The small molecule below binds the protein below.
Small molecule (SMILES): O=c1ccn([C@@H]2O[C@H](CO)[C@@H](O)[C@H]2O)c(=O)[nH]1

Sequence of chain 1.B:
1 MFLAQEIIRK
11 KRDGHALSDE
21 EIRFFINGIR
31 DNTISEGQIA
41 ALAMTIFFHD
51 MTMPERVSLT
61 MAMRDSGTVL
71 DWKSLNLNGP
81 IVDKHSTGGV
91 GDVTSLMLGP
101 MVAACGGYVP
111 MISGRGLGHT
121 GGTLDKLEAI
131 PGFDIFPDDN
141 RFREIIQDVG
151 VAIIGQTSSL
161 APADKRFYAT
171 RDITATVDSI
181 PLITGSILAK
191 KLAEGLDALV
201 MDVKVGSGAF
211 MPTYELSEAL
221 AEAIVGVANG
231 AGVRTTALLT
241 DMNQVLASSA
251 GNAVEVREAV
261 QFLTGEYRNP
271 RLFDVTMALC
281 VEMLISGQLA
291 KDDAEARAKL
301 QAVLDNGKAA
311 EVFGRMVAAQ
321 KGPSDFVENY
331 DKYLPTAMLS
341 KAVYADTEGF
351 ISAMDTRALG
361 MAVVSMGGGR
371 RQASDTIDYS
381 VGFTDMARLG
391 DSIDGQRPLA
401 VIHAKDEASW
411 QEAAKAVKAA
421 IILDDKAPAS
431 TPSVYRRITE

Binding-site contacts:
Ligand atom O2' contacts residue TYR267 of chain 1.B at 3.0 Å.
Ligand atom C2 contacts residue ASP385 of chain 1.B at 4.5 Å.
Ligand atom O2 contacts residue TYR267 of chain 1.B at 3.6 Å.
Ligand atom C3' contacts residue GLN261 of chain 1.B at 3.4 Å.
Ligand atom O4 contacts residue ARG388 of chain 1.B at 3.9 Å.
Ligand atom C4 contacts residue TYR267 of chain 1.B at 3.0 Å (hydrophobic).
Ligand atom O3' contacts residue GLU266 of chain 1.B at 4.1 Å.
Ligand atom O3' contacts residue GLN261 of chain 1.B at 4.0 Å.
Ligand atom C5 contacts residue SER248 of chain 1.B at 3.8 Å.
Ligand atom O2' contacts residue GLU266 of chain 1.B at 4.4 Å.
Ligand atom N1 contacts residue TYR267 of chain 1.B at 4.0 Å.
Ligand atom C6 contacts residue ASP385 of chain 1.B at 3.8 Å.
Ligand atom C2' contacts residue GLN261 of chain 1.B at 3.2 Å.
Ligand atom O4 contacts residue TYR267 of chain 1.B at 2.6 Å (h-bond).
Ligand atom C6 contacts residue TYR267 of chain 1.B at 4.2 Å (hydrophobic).
Ligand atom C2' contacts residue TYR267 of chain 1.B at 4.3 Å (hydrophobic).
Ligand atom N1 contacts residue ASP385 of chain 1.B at 4.0 Å.
Ligand atom O4' contacts residue ASP385 of chain 1.B at 3.8 Å.
Ligand atom C5 contacts residue TYR267 of chain 1.B at 3.7 Å (hydrophobic).
Ligand atom N3 contacts residue TYR267 of chain 1.B at 3.0 Å.
Ligand atom C5 contacts residue ASP385 of chain 1.B at 4.0 Å.
Ligand atom O4 contacts residue SER248 of chain 1.B at 3.3 Å (h-bond).
Ligand atom O2' contacts residue GLN261 of chain 1.B at 2.9 Å (h-bond).
Ligand atom C4 contacts residue ASP385 of chain 1.B at 4.4 Å.
Ligand atom C2 contacts residue TYR267 of chain 1.B at 3.3 Å (hydrophobic).
Ligand atom C4 contacts residue SER248 of chain 1.B at 4.0 Å.